Binding-site contacts:
Ligand atom C29 contacts residue TYR103 of chain 1.C at 3.3 Å (hydrophobic).
Ligand atom N08 contacts residue MET106 of chain 1.C at 2.8 Å (h-bond).
Ligand atom O16 contacts residue ASP113 of chain 1.C at 3.6 Å.
Ligand atom O19 contacts residue ASN157 of chain 1.C at 3.5 Å (h-bond).
Ligand atom C31 contacts residue ASP170 of chain 1.C at 3.7 Å.
Ligand atom C21 contacts residue PRO107 of chain 1.C at 3.4 Å (hydrophobic).
Ligand atom C05 contacts residue ALA52 of chain 1.C at 3.8 Å (hydrophobic).
Ligand atom N08 contacts residue GLY109 of chain 1.C at 3.7 Å.
Ligand atom C20 contacts residue GLY109 of chain 1.C at 3.5 Å.
Ligand atom N08 contacts residue MET33 of chain 1.C at 3.7 Å.
Ligand atom C21 contacts residue GLY109 of chain 1.C at 3.3 Å.
Ligand atom O19 contacts residue ALA156 of chain 1.C at 3.4 Å (h-bond).
Ligand atom N04 contacts residue MET33 of chain 1.C at 3.3 Å.
Ligand atom CL9 contacts residue VAL104 of chain 1.C at 3.2 Å.
Ligand atom O17 contacts residue SER110 of chain 1.C at 3.4 Å.
Ligand atom C21 contacts residue MET106 of chain 1.C at 3.5 Å (hydrophobic).
Ligand atom CL9 contacts residue ALA52 of chain 1.C at 3.3 Å.
Ligand atom C06 contacts residue LEU159 of chain 1.C at 3.6 Å (hydrophobic).
Ligand atom C20 contacts residue MET106 of chain 1.C at 3.7 Å (hydrophobic).
Ligand atom C03 contacts residue MET106 of chain 1.C at 3.5 Å (hydrophobic).
Ligand atom O23 contacts residue PRO107 of chain 1.C at 2.9 Å (h-bond).
Ligand atom O17 contacts residue ALA156 of chain 1.C at 2.7 Å (h-bond).
Ligand atom C03 contacts residue MET33 of chain 1.C at 3.3 Å (hydrophobic).
Ligand atom C24 contacts residue PRO107 of chain 1.C at 3.7 Å (hydrophobic).
Ligand atom C22 contacts residue GLY109 of chain 1.C at 3.7 Å.
Ligand atom N02 contacts residue MET33 of chain 1.C at 3.5 Å.
Ligand atom C15 contacts residue GLY34 of chain 1.C at 3.7 Å.
Ligand atom C24 contacts residue ILE26 of chain 1.C at 3.7 Å (hydrophobic).
Ligand atom C05 contacts residue MET33 of chain 1.C at 3.7 Å (hydrophobic).
Ligand atom C10 contacts residue LEU159 of chain 1.C at 3.5 Å (hydrophobic).
Ligand atom C22 contacts residue PRO107 of chain 1.C at 3.7 Å (hydrophobic).
Ligand atom C30 contacts residue TYR103 of chain 1.C at 3.4 Å (hydrophobic).
Ligand atom CL9 contacts residue MET106 of chain 1.C at 3.4 Å.
Ligand atom C30 contacts residue ASP170 of chain 1.C at 3.6 Å.
Ligand atom C13 contacts residue ALA156 of chain 1.C at 3.6 Å (hydrophobic).
Ligand atom C32 contacts residue LYS54 of chain 1.C at 3.5 Å.
Ligand atom N04 contacts residue MET106 of chain 1.C at 3.4 Å (h-bond).
Ligand atom C31 contacts residue LYS54 of chain 1.C at 3.2 Å.
Ligand atom N28 contacts residue VAL41 of chain 1.C at 3.7 Å.
Ligand atom S25 contacts residue LEU159 of chain 1.C at 3.5 Å.

Sequence of chain 1.C:
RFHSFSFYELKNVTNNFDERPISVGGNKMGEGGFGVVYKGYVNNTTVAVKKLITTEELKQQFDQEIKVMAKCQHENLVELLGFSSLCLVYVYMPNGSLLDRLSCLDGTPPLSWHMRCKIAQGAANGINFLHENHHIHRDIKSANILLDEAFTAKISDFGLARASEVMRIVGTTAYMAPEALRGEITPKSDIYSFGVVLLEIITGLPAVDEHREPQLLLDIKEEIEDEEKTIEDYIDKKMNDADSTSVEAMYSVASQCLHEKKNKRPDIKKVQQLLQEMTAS

The protein below binds the small molecule below.
Small molecule (SMILES): COCCCNc1nc(Cl)c(-c2nc3ccccc3s2)c(N[C@@H]2C[C@H](CO)[C@@H](O)[C@H]2O)n1